Sequence of chain 1.A:
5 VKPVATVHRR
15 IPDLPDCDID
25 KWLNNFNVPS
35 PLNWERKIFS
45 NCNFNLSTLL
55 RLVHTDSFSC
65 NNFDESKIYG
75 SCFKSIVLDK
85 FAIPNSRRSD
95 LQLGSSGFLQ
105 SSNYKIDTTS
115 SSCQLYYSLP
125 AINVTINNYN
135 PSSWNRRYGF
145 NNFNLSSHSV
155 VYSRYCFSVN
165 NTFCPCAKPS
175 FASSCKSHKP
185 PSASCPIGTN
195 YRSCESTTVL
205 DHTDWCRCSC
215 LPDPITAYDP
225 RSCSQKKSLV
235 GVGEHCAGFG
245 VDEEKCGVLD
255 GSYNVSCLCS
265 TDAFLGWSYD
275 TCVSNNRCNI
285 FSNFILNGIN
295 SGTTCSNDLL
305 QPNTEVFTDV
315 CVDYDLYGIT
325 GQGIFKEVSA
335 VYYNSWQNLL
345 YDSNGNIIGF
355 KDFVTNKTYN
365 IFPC

The small molecule below binds the protein below.
Small molecule (SMILES): CC(=O)N[C@@H]1[C@@H](O)[C@H](O)[C@@H](CO)O[C@H]1O

Binding-site contacts:
Ligand atom O5 contacts residue ASN49 of chain 1.A at 2.3 Å (h-bond).
Ligand atom O7 contacts residue THR52 of chain 1.A at 3.5 Å (h-bond).
Ligand atom C8 contacts residue ASN49 of chain 1.A at 4.3 Å.
Ligand atom O5 contacts residue SER51 of chain 1.A at 4.3 Å.
Ligand atom C3 contacts residue ASN49 of chain 1.A at 3.7 Å.
Ligand atom C7 contacts residue THR52 of chain 1.A at 4.5 Å.
Ligand atom C1 contacts residue ASN301 of chain 1.A at 3.6 Å.
Ligand atom C5 contacts residue ASP302 of chain 1.A at 4.2 Å.
Ligand atom O5 contacts residue ASP302 of chain 1.A at 4.2 Å.
Ligand atom C2 contacts residue ASN49 of chain 1.A at 2.4 Å.
Ligand atom C5 contacts residue ASN301 of chain 1.A at 3.9 Å.
Ligand atom C1 contacts residue THR52 of chain 1.A at 4.0 Å.
Ligand atom C8 contacts residue ASP20 of chain 1.A at 4.0 Å.
Ligand atom C1 contacts residue ASP302 of chain 1.A at 4.4 Å.
Ligand atom C1 contacts residue ASN49 of chain 1.A at 1.4 Å.
Ligand atom C5 contacts residue ASN49 of chain 1.A at 3.6 Å.
Ligand atom C2 contacts residue THR52 of chain 1.A at 4.3 Å.
Ligand atom C7 contacts residue ASN49 of chain 1.A at 3.2 Å.
Ligand atom N2 contacts residue ASN49 of chain 1.A at 2.8 Å (h-bond).
Ligand atom O5 contacts residue ASN301 of chain 1.A at 3.9 Å.
Ligand atom C4 contacts residue ASN49 of chain 1.A at 4.2 Å.
Ligand atom O7 contacts residue ASN49 of chain 1.A at 3.1 Å (h-bond).
Ligand atom C6 contacts residue ASP302 of chain 1.A at 3.8 Å.
Ligand atom O5 contacts residue THR52 of chain 1.A at 4.1 Å.